A small-molecule ligand and the protein it binds are described below.
Small molecule (SMILES): Nc1ncnc2c1ncn2[C@@H]1O[C@H](CO[P](=O)(O)O[P](=O)(O)NP(=O)(O)O)[C@@H](O)[C@H]1O

Sequence of chain 3.C:
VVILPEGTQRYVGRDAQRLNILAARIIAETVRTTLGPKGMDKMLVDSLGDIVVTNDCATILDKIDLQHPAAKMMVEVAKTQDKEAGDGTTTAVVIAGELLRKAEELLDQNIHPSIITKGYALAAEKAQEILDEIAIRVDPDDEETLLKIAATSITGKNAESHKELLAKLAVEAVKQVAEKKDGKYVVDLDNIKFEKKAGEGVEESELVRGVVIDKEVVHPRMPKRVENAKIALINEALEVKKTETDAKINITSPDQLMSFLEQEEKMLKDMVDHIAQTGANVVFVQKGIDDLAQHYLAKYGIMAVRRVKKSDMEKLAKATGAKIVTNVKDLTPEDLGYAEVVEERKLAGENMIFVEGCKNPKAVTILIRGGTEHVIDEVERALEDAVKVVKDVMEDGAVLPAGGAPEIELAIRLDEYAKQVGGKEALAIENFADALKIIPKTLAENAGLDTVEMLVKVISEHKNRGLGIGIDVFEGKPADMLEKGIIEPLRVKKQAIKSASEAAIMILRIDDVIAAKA

Binding-site contacts:
Ligand atom O1B contacts residue MG1 of chain 3.I at 3.2 Å.
Ligand atom N3B contacts residue THR98 of chain 3.C at 2.9 Å (h-bond).
Ligand atom O3G contacts residue ASP95 of chain 3.C at 3.6 Å (salt-bridge).
Ligand atom O1G contacts residue THR97 of chain 3.C at 3.1 Å (h-bond).
Ligand atom O1A contacts residue THR42 of chain 3.C at 2.7 Å (h-bond).
Ligand atom N3B contacts residue THR97 of chain 3.C at 3.0 Å (h-bond).
Ligand atom C2' contacts residue GLU496 of chain 3.C at 3.5 Å.
Ligand atom O2G contacts residue GLY94 of chain 3.C at 3.6 Å (h-bond).
Ligand atom N7 contacts residue THR163 of chain 3.C at 3.1 Å (h-bond).
Ligand atom O3G contacts residue MG1 of chain 3.I at 2.1 Å.
Ligand atom O1G contacts residue CYS65 of chain 3.C at 3.3 Å (h-bond).
Ligand atom O3A contacts residue THR98 of chain 3.C at 3.5 Å.
Ligand atom N3B contacts residue GLY96 of chain 3.C at 3.4 Å (h-bond).
Ligand atom O2G contacts residue THR97 of chain 3.C at 2.8 Å (h-bond).
Ligand atom O5' contacts residue GLY44 of chain 3.C at 2.9 Å (h-bond).
Ligand atom C4 contacts residue PRO45 of chain 3.C at 3.5 Å (hydrophobic).
Ligand atom C5 contacts residue PRO45 of chain 3.C at 3.3 Å (hydrophobic).
Ligand atom C6 contacts residue ILE494 of chain 3.C at 3.5 Å (hydrophobic).
Ligand atom O1B contacts residue GLY96 of chain 3.C at 2.8 Å (h-bond).
Ligand atom O2' contacts residue ALA410 of chain 3.C at 2.9 Å.
Ligand atom O1G contacts residue ASP64 of chain 3.C at 3.6 Å (salt-bridge).
Ligand atom O2B contacts residue GLY96 of chain 3.C at 3.2 Å.
Ligand atom O1A contacts residue GLY44 of chain 3.C at 2.8 Å (h-bond).
Ligand atom N7 contacts residue THR160 of chain 3.C at 3.4 Å.
Ligand atom PA contacts residue MG1 of chain 3.I at 3.5 Å.
Ligand atom PB contacts residue GLY96 of chain 3.C at 3.4 Å.
Ligand atom O4' contacts residue GLY44 of chain 3.C at 3.5 Å.
Ligand atom O2' contacts residue GLY411 of chain 3.C at 2.9 Å (h-bond).
Ligand atom O1A contacts residue LEU43 of chain 3.C at 3.2 Å.
Ligand atom O2A contacts residue MG1 of chain 3.I at 2.2 Å.
Ligand atom O2B contacts residue THR99 of chain 3.C at 2.7 Å (h-bond).
Ligand atom PG contacts residue THR97 of chain 3.C at 3.2 Å.
Ligand atom O1G contacts residue THR98 of chain 3.C at 3.1 Å (h-bond).
Ligand atom N1 contacts residue PRO45 of chain 3.C at 3.6 Å.
Ligand atom C6 contacts residue PRO45 of chain 3.C at 3.4 Å (hydrophobic).
Ligand atom O4' contacts residue LEU451 of chain 3.C at 3.6 Å.
Ligand atom PG contacts residue MG1 of chain 3.I at 3.5 Å.
Ligand atom O2' contacts residue GLU496 of chain 3.C at 3.1 Å (salt-bridge).
Ligand atom PA contacts residue GLY44 of chain 3.C at 3.5 Å.
Ligand atom O2B contacts residue THR98 of chain 3.C at 3.4 Å (h-bond).